Sequence of chain 1.A:
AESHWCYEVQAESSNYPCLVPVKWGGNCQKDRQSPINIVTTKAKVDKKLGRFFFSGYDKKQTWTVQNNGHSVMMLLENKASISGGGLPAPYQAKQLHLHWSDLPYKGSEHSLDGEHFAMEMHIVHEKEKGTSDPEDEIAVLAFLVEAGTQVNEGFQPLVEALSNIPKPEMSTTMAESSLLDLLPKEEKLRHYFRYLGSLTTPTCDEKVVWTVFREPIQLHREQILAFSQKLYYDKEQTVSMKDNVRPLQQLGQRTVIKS

Binding-site contacts:
Ligand atom S1 contacts residue ZN1 of chain 1.F at 3.0 Å.
Ligand atom O1 contacts residue TRP217 of chain 1.A at 3.6 Å.
Ligand atom O2 contacts residue HIS97 of chain 1.A at 3.2 Å.
Ligand atom N1 contacts residue HIS122 of chain 1.A at 3.4 Å (h-bond).
Ligand atom N3 contacts residue LEU206 of chain 1.A at 3.4 Å.
Ligand atom O2 contacts residue HIS122 of chain 1.A at 3.5 Å (h-bond).
Ligand atom S2 contacts residue VAL124 of chain 1.A at 3.8 Å.
Ligand atom C1 contacts residue LEU206 of chain 1.A at 3.4 Å (hydrophobic).
Ligand atom O1 contacts residue ZN1 of chain 1.F at 4.0 Å.
Ligand atom S1 contacts residue HIS122 of chain 1.A at 4.0 Å.
Ligand atom N1 contacts residue HIS99 of chain 1.A at 3.4 Å (h-bond).
Ligand atom N2 contacts residue THR208 of chain 1.A at 3.1 Å (h-bond).
Ligand atom O1 contacts residue LEU206 of chain 1.A at 3.4 Å.
Ligand atom C3 contacts residue GLN95 of chain 1.A at 3.7 Å.
Ligand atom C1 contacts residue THR207 of chain 1.A at 4.1 Å.
Ligand atom N2 contacts residue LEU206 of chain 1.A at 3.7 Å.
Ligand atom O1 contacts residue THR207 of chain 1.A at 3.0 Å (h-bond).
Ligand atom S2 contacts residue GLN95 of chain 1.A at 3.5 Å (h-bond).
Ligand atom S1 contacts residue HIS97 of chain 1.A at 3.8 Å.
Ligand atom N1 contacts residue THR207 of chain 1.A at 2.7 Å (h-bond).
Ligand atom C5 contacts residue THR208 of chain 1.A at 2.5 Å.
Ligand atom O3 contacts residue VAL124 of chain 1.A at 3.9 Å.
Ligand atom O2 contacts residue ZN1 of chain 1.F at 3.0 Å.
Ligand atom C5 contacts residue PRO209 of chain 1.A at 4.0 Å (hydrophobic).
Ligand atom C5 contacts residue LEU206 of chain 1.A at 3.7 Å (hydrophobic).
Ligand atom S1 contacts residue LEU206 of chain 1.A at 4.1 Å.
Ligand atom O2 contacts residue VAL124 of chain 1.A at 3.7 Å.
Ligand atom C2 contacts residue LEU206 of chain 1.A at 3.8 Å (hydrophobic).
Ligand atom N1 contacts residue GLU109 of chain 1.A at 4.0 Å.
Ligand atom N1 contacts residue ZN1 of chain 1.F at 2.0 Å.
Ligand atom N3 contacts residue THR208 of chain 1.A at 3.4 Å (h-bond).
Ligand atom S2 contacts residue LEU206 of chain 1.A at 3.8 Å.
Ligand atom C1 contacts residue HIS97 of chain 1.A at 4.0 Å.
Ligand atom O2 contacts residue VAL147 of chain 1.A at 3.9 Å.
Ligand atom N1 contacts residue HIS97 of chain 1.A at 3.3 Å (h-bond).
Ligand atom S1 contacts residue THR207 of chain 1.A at 3.8 Å.
Ligand atom O3 contacts residue GLN95 of chain 1.A at 3.0 Å (h-bond).
Ligand atom N4 contacts residue GLN95 of chain 1.A at 4.1 Å.
Ligand atom S2 contacts residue HIS97 of chain 1.A at 3.5 Å.
Ligand atom N3 contacts residue THR207 of chain 1.A at 3.4 Å (h-bond).

A small-molecule ligand and the protein it binds are described below.
Small molecule (SMILES): CC(=O)/N=c1\sc(S(N)(=O)=O)nn1C